The small molecule below binds the protein below.
Small molecule (SMILES): CC(=O)N[C@H]1[C@H](O[C@H]2[C@H](O)[C@@H](NC(C)=O)CO[C@@H]2CO)O[C@H](CO)[C@@H](O)[C@@H]1O

Binding-site contacts:
Ligand atom N2 contacts residue ASP238 of chain 1.E at 4.2 Å.
Ligand atom C5 contacts residue ASN237 of chain 1.E at 3.4 Å.
Ligand atom C7 contacts residue ASN237 of chain 1.E at 3.7 Å.
Ligand atom C7 contacts residue ASN166 of chain 1.E at 3.6 Å.
Ligand atom N2 contacts residue ASN237 of chain 1.E at 2.8 Å (h-bond).
Ligand atom C2 contacts residue ASN166 of chain 1.E at 2.4 Å.
Ligand atom C8 contacts residue ASN237 of chain 1.E at 3.5 Å.
Ligand atom C4 contacts residue ASN237 of chain 1.E at 4.2 Å.
Ligand atom O3 contacts residue ASN237 of chain 1.E at 4.4 Å.
Ligand atom C8 contacts residue SER218 of chain 1.A at 3.6 Å.
Ligand atom O7 contacts residue ASN166 of chain 1.E at 3.6 Å.
Ligand atom C3 contacts residue ASN237 of chain 1.E at 3.6 Å.
Ligand atom C1 contacts residue ASN237 of chain 1.E at 3.9 Å.
Ligand atom C5 contacts residue ASN166 of chain 1.E at 3.7 Å.
Ligand atom C4 contacts residue ASN166 of chain 1.E at 4.2 Å.
Ligand atom N2 contacts residue ALA239 of chain 1.E at 4.2 Å.
Ligand atom O7 contacts residue ALA239 of chain 1.E at 3.6 Å.
Ligand atom O5 contacts residue ASN237 of chain 1.E at 4.2 Å.
Ligand atom C7 contacts residue ALA239 of chain 1.E at 3.8 Å (hydrophobic).
Ligand atom C3 contacts residue ASN166 of chain 1.E at 3.8 Å.
Ligand atom C8 contacts residue ALA239 of chain 1.E at 4.2 Å (hydrophobic).
Ligand atom C1 contacts residue ASN166 of chain 1.E at 1.4 Å.
Ligand atom C2 contacts residue ASN237 of chain 1.E at 3.5 Å.
Ligand atom C6 contacts residue ASN237 of chain 1.E at 3.8 Å.
Ligand atom O4 contacts residue ASN237 of chain 1.E at 4.1 Å.
Ligand atom C7 contacts residue ASP238 of chain 1.E at 4.5 Å.
Ligand atom N2 contacts residue ASN166 of chain 1.E at 2.9 Å (h-bond).
Ligand atom O5 contacts residue ASN166 of chain 1.E at 2.4 Å (h-bond).
Ligand atom C8 contacts residue ASP238 of chain 1.E at 4.2 Å.

Sequence of chain 1.A:
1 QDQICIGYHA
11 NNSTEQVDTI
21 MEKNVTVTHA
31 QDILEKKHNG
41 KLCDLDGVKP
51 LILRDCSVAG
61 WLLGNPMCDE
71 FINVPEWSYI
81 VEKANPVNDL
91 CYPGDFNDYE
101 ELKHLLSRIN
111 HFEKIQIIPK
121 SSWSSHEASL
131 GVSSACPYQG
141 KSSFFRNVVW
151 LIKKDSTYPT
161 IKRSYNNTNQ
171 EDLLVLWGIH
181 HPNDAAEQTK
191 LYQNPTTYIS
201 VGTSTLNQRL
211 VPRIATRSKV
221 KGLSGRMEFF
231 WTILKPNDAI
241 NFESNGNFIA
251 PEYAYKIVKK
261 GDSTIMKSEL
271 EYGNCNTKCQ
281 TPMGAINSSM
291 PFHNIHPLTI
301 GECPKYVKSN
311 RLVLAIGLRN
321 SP

Sequence of chain 1.E:
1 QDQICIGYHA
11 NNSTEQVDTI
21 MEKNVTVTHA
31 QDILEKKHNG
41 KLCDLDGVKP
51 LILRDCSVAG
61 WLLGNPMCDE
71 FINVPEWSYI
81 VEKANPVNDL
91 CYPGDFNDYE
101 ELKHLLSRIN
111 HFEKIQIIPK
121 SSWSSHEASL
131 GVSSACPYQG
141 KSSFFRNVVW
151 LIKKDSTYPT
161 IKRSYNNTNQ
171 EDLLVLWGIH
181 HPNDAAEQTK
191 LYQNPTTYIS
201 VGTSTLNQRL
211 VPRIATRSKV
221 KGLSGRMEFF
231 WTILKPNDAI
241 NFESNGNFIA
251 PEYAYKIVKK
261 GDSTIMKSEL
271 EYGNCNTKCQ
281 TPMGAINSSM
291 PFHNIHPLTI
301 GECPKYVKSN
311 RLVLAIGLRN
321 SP